Binding-site contacts:
Ligand atom C04 contacts residue PRO87 of chain 1.A at 3.9 Å (hydrophobic).
Ligand atom C03 contacts residue THR86 of chain 1.A at 3.9 Å.
Ligand atom C13 contacts residue GLY136 of chain 1.A at 3.7 Å.
Ligand atom C15 contacts residue PRO87 of chain 1.A at 3.5 Å (hydrophobic).
Ligand atom C13 contacts residue TYR138 of chain 1.A at 3.1 Å (hydrophobic).
Ligand atom C09 contacts residue PRO87 of chain 1.A at 3.6 Å (hydrophobic).
Ligand atom C13 contacts residue PRO87 of chain 1.A at 3.8 Å (hydrophobic).
Ligand atom C04 contacts residue PRO85 of chain 1.A at 3.5 Å (hydrophobic).
Ligand atom O07 contacts residue GLY143 of chain 1.A at 3.9 Å.
Ligand atom C06 contacts residue GLY142 of chain 1.A at 3.4 Å.
Ligand atom C01 contacts residue PRO85 of chain 1.A at 3.3 Å (hydrophobic).
Ligand atom C05 contacts residue PRO87 of chain 1.A at 3.6 Å (hydrophobic).
Ligand atom C17 contacts residue JCQ1 of chain 1.E at 3.7 Å.
Ligand atom C17 contacts residue GLY115 of chain 1.A at 3.7 Å.
Ligand atom C15 contacts residue LEU140 of chain 1.A at 3.7 Å (hydrophobic).
Ligand atom N12 contacts residue TYR138 of chain 1.A at 3.8 Å.
Ligand atom N12 contacts residue ILE135 of chain 1.A at 3.6 Å (h-bond).
Ligand atom N11 contacts residue ILE135 of chain 1.A at 2.9 Å (h-bond).
Ligand atom C03 contacts residue GLY115 of chain 1.A at 3.9 Å.
Ligand atom O02 contacts residue GLY115 of chain 1.A at 3.3 Å.
Ligand atom N12 contacts residue SER134 of chain 1.A at 3.3 Å (h-bond).
Ligand atom N11 contacts residue SER134 of chain 1.A at 3.4 Å.
Ligand atom O14 contacts residue PRO87 of chain 1.A at 3.8 Å.
Ligand atom C06 contacts residue GLY143 of chain 1.A at 3.5 Å.
Ligand atom C01 contacts residue GLY111 of chain 1.A at 3.9 Å.
Ligand atom C10 contacts residue PRO87 of chain 1.A at 3.8 Å (hydrophobic).
Ligand atom C16 contacts residue JCQ1 of chain 1.E at 3.5 Å.
Ligand atom C08 contacts residue LEU140 of chain 1.A at 3.9 Å (hydrophobic).
Ligand atom O14 contacts residue LEU140 of chain 1.A at 2.8 Å (h-bond).
Ligand atom C01 contacts residue THR86 of chain 1.A at 3.9 Å.
Ligand atom O14 contacts residue VAL139 of chain 1.A at 3.9 Å.
Ligand atom O02 contacts residue THR86 of chain 1.A at 3.8 Å.
Ligand atom C16 contacts residue PRO87 of chain 1.A at 3.7 Å (hydrophobic).
Ligand atom C08 contacts residue PRO87 of chain 1.A at 3.4 Å (hydrophobic).
Ligand atom N11 contacts residue THR86 of chain 1.A at 3.9 Å.
Ligand atom N12 contacts residue GLY136 of chain 1.A at 3.0 Å (h-bond).
Ligand atom C10 contacts residue THR86 of chain 1.A at 3.7 Å.
Ligand atom O07 contacts residue PRO87 of chain 1.A at 3.7 Å.
Ligand atom C16 contacts residue TYR113 of chain 1.A at 3.6 Å (hydrophobic).
Ligand atom N12 contacts residue PRO87 of chain 1.A at 3.9 Å.

Sequence of chain 1.A:
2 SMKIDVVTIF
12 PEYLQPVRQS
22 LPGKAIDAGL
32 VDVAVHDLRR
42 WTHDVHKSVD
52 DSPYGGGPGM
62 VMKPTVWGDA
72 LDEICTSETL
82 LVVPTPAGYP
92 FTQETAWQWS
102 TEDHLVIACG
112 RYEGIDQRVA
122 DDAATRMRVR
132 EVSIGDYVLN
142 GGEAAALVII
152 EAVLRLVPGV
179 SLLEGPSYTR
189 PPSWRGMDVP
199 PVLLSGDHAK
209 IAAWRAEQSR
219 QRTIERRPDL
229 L

A protein and the small-molecule ligand that binds it are described below.
Small molecule (SMILES): COc1cccc(COC(=O)c2cn[nH]c2)c1